Binding-site contacts:
Ligand atom C23 contacts residue THR274 of chain 1.B at 3.4 Å.
Ligand atom N81 contacts residue GLY360 of chain 1.B at 3.3 Å.
Ligand atom O1 contacts residue ALA231 of chain 1.B at 3.8 Å.
Ligand atom C3' contacts residue GLN280 of chain 1.B at 3.5 Å.
Ligand atom N82 contacts residue GLY360 of chain 1.B at 3.4 Å.
Ligand atom C3 contacts residue ARG359 of chain 1.B at 3.2 Å.
Ligand atom C4' contacts residue GLN280 of chain 1.B at 3.6 Å.
Ligand atom O7 contacts residue HIS227 of chain 1.B at 3.8 Å.
Ligand atom O17 contacts residue PRO272 of chain 1.B at 2.8 Å (h-bond).
Ligand atom C9 contacts residue ARG276 of chain 1.B at 3.6 Å.
Ligand atom C1' contacts residue LEU361 of chain 1.B at 3.6 Å (hydrophobic).
Ligand atom C7' contacts residue GLY360 of chain 1.B at 3.2 Å.
Ligand atom N1' contacts residue LEU361 of chain 1.B at 3.5 Å.
Ligand atom O17 contacts residue LEU273 of chain 1.B at 3.5 Å.
Ligand atom C4' contacts residue TYR281 of chain 1.B at 3.8 Å (hydrophobic).
Ligand atom C1 contacts residue HIS227 of chain 1.B at 3.7 Å.
Ligand atom O17 contacts residue THR274 of chain 1.B at 2.8 Å (h-bond).
Ligand atom O3 contacts residue ARG359 of chain 1.B at 2.6 Å (salt-bridge).
Ligand atom C32 contacts residue THR274 of chain 1.B at 3.4 Å.
Ligand atom C22 contacts residue ARG276 of chain 1.B at 3.5 Å.
Ligand atom O5 contacts residue HIS227 of chain 1.B at 3.4 Å (h-bond).
Ligand atom C26 contacts residue ARG359 of chain 1.B at 3.7 Å.
Ligand atom C27 contacts residue HIS227 of chain 1.B at 3.3 Å.
Ligand atom O1 contacts residue HIS227 of chain 1.B at 3.2 Å.
Ligand atom C10 contacts residue HIS227 of chain 1.B at 3.8 Å.
Ligand atom C8' contacts residue GLY360 of chain 1.B at 3.6 Å.
Ligand atom C30 contacts residue LEU215 of chain 1.B at 3.6 Å (hydrophobic).
Ligand atom N81 contacts residue LEU361 of chain 1.B at 3.9 Å.
Ligand atom C28 contacts residue LEU215 of chain 1.B at 3.6 Å (hydrophobic).
Ligand atom C31 contacts residue PRO272 of chain 1.B at 3.8 Å (hydrophobic).
Ligand atom C2' contacts residue LEU361 of chain 1.B at 3.7 Å (hydrophobic).
Ligand atom C2' contacts residue GLY360 of chain 1.B at 3.6 Å.
Ligand atom O11 contacts residue ASP224 of chain 1.B at 3.0 Å (salt-bridge).
Ligand atom C20 contacts residue THR274 of chain 1.B at 3.3 Å.
Ligand atom O1' contacts residue LEU361 of chain 1.B at 3.6 Å.
Ligand atom N8' contacts residue GLY360 of chain 1.B at 3.4 Å.
Ligand atom C28 contacts residue ASP224 of chain 1.B at 3.7 Å.
Ligand atom C25 contacts residue PHE270 of chain 1.B at 3.7 Å (hydrophobic).
Ligand atom C25 contacts residue LEU361 of chain 1.B at 3.8 Å (hydrophobic).
Ligand atom C29 contacts residue ALA231 of chain 1.B at 3.8 Å (hydrophobic).

Sequence of chain 1.B:
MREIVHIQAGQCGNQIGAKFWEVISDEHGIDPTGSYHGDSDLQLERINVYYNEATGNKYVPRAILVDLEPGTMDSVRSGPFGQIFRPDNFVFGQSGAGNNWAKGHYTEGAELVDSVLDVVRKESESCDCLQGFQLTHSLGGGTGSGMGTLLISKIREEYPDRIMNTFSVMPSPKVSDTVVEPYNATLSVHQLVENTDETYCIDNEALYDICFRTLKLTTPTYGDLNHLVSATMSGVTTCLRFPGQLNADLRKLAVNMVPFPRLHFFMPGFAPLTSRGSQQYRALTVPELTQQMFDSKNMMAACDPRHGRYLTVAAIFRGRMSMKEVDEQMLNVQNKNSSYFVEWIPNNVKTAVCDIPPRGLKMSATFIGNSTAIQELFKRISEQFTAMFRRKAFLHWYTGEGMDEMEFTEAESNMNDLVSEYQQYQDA

A protein and the small-molecule ligand that binds it are described below.
Small molecule (SMILES): C=C/C=C\[C@H](C)[C@H](OC(=O)NCCCNC(=O)c1cccc(N=[N+]=[N-])c1)[C@@H](C)[C@H](O)[C@@H](C)C/C(C)=C\[C@H](C)[C@@H](O)[C@@H](C)/C=C\[C@@H](O)C[C@@H]1OC(=O)[C@H](C)[C@@H](O)[C@H]1C